Sequence of chain 1.C:
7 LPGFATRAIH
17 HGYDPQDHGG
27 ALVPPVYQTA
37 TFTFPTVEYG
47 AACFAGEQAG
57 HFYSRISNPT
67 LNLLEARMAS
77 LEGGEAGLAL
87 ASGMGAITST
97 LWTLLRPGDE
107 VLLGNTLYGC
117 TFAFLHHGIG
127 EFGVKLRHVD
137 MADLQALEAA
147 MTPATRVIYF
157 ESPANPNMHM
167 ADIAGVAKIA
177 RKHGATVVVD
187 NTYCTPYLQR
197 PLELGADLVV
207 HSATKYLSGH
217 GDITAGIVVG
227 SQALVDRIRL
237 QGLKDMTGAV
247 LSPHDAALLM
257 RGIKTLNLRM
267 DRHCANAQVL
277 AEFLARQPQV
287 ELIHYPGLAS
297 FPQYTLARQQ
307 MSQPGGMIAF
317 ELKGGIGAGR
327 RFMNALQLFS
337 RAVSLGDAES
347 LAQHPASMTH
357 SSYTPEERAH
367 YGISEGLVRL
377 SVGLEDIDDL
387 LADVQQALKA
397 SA

A small-molecule ligand and the protein it binds are described below.
Small molecule (SMILES): C/C=C(/N=C/c1c(COP(=O)(O)O)cnc(C)c1O)C(=O)O

Sequence of chain 1.D:
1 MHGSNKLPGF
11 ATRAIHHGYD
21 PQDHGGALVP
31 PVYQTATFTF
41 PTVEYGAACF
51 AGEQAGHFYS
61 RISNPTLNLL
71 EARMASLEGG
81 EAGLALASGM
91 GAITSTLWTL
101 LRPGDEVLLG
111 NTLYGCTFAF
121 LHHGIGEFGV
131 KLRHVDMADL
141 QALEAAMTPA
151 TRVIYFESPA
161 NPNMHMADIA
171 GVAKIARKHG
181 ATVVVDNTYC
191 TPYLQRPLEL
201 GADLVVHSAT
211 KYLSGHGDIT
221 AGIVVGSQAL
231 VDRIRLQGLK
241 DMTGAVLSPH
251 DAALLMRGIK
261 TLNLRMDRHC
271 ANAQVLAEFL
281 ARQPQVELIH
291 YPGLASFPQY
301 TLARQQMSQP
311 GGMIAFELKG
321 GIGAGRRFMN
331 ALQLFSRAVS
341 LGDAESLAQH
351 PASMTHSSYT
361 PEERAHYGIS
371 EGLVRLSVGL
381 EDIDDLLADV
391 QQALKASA

Binding-site contacts:
Ligand atom O3 contacts residue ASN161 of chain 1.C at 3.0 Å (h-bond).
Ligand atom OP2 contacts residue GLY89 of chain 1.C at 2.9 Å (h-bond).
Ligand atom OP2 contacts residue SER208 of chain 1.C at 2.8 Å (h-bond).
Ligand atom C4A contacts residue TYR114 of chain 1.C at 3.4 Å (hydrophobic).
Ligand atom C5 contacts residue TYR114 of chain 1.C at 3.5 Å (hydrophobic).
Ligand atom O2 contacts residue SER340 of chain 1.C at 2.6 Å (h-bond).
Ligand atom OP4 contacts residue SER208 of chain 1.C at 3.0 Å (h-bond).
Ligand atom CB contacts residue TYR59 of chain 1.D at 3.6 Å (hydrophobic).
Ligand atom C2 contacts residue ASP186 of chain 1.C at 3.4 Å.
Ligand atom O1 contacts residue ARG375 of chain 1.C at 2.9 Å (salt-bridge).
Ligand atom C6 contacts residue ASP186 of chain 1.C at 3.6 Å.
Ligand atom OP3 contacts residue SER88 of chain 1.C at 3.4 Å.
Ligand atom CA contacts residue TYR114 of chain 1.C at 3.4 Å (hydrophobic).
Ligand atom O3 contacts residue LYS211 of chain 1.C at 3.6 Å.
Ligand atom N contacts residue TYR114 of chain 1.C at 3.2 Å.
Ligand atom CG contacts residue VAL339 of chain 1.C at 3.3 Å (hydrophobic).
Ligand atom C contacts residue THR355 of chain 1.C at 3.5 Å.
Ligand atom N1 contacts residue ASP186 of chain 1.C at 2.6 Å (salt-bridge).
Ligand atom CA contacts residue LYS211 of chain 1.C at 3.1 Å.
Ligand atom C5A contacts residue TYR114 of chain 1.C at 3.6 Å (hydrophobic).
Ligand atom OP1 contacts residue TYR59 of chain 1.D at 2.5 Å (h-bond).
Ligand atom CB contacts residue TYR114 of chain 1.C at 3.3 Å (hydrophobic).
Ligand atom O2 contacts residue ARG375 of chain 1.C at 3.1 Å (salt-bridge).
Ligand atom CG contacts residue TYR59 of chain 1.D at 3.5 Å (hydrophobic).
Ligand atom N contacts residue LYS211 of chain 1.C at 2.8 Å (salt-bridge).
Ligand atom C2A contacts residue ASP186 of chain 1.C at 3.4 Å.
Ligand atom C4 contacts residue LYS211 of chain 1.C at 3.4 Å.
Ligand atom O1 contacts residue ASN161 of chain 1.C at 3.0 Å (h-bond).
Ligand atom OP1 contacts residue ARG61 of chain 1.D at 3.0 Å (salt-bridge).
Ligand atom P contacts residue SER208 of chain 1.C at 3.4 Å.
Ligand atom OP3 contacts residue MET90 of chain 1.C at 2.9 Å (h-bond).
Ligand atom P contacts residue GLY89 of chain 1.C at 3.5 Å.
Ligand atom OP3 contacts residue ARG61 of chain 1.D at 2.8 Å (salt-bridge).
Ligand atom OP4 contacts residue GLY89 of chain 1.C at 3.4 Å.
Ligand atom O1 contacts residue THR355 of chain 1.C at 3.5 Å.
Ligand atom O2 contacts residue THR355 of chain 1.C at 3.5 Å.
Ligand atom C4A contacts residue LYS211 of chain 1.C at 2.7 Å.
Ligand atom OP2 contacts residue THR210 of chain 1.C at 2.8 Å (h-bond).
Ligand atom C4 contacts residue TYR114 of chain 1.C at 3.6 Å (hydrophobic).
Ligand atom OP3 contacts residue GLY89 of chain 1.C at 3.3 Å (h-bond).